Sequence of chain 1.E:
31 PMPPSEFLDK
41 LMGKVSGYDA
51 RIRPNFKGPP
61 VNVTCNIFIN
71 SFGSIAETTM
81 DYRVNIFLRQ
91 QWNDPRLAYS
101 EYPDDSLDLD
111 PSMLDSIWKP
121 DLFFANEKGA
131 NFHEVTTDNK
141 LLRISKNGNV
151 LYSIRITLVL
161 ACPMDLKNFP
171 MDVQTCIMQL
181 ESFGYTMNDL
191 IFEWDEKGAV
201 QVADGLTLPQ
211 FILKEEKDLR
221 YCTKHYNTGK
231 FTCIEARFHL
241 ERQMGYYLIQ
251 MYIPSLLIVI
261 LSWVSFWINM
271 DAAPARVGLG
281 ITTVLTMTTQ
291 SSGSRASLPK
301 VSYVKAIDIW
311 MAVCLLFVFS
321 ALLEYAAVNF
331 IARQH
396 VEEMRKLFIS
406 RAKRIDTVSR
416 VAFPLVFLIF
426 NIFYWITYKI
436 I

A small-molecule ligand and the protein it binds are described below.
Small molecule (SMILES): NCCCC(=O)O

Sequence of chain 1.D:
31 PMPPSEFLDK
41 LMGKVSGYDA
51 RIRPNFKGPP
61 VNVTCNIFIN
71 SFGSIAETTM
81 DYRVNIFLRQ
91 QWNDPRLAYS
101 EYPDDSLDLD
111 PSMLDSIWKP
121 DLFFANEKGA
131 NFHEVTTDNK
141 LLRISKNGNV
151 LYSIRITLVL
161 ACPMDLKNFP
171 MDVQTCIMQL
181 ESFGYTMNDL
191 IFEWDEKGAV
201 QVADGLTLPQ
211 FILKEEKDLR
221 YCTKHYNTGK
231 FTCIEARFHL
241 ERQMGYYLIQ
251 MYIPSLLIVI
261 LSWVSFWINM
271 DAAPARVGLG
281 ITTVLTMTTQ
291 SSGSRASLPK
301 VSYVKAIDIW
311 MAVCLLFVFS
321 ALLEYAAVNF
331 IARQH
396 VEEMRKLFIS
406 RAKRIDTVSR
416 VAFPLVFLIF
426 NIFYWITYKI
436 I

Binding-site contacts:
Ligand atom C contacts residue THR228 of chain 1.E at 4.1 Å.
Ligand atom CG contacts residue LEU141 of chain 1.D at 3.9 Å (hydrophobic).
Ligand atom N contacts residue GLU181 of chain 1.E at 3.4 Å (salt-bridge).
Ligand atom N contacts residue PHE87 of chain 1.D at 4.4 Å.
Ligand atom N contacts residue TYR226 of chain 1.E at 3.4 Å.
Ligand atom OXT contacts residue SER153 of chain 1.D at 3.9 Å.
Ligand atom CB contacts residue PHE183 of chain 1.E at 3.4 Å (hydrophobic).
Ligand atom N contacts residue PHE183 of chain 1.E at 4.3 Å.
Ligand atom N contacts residue PHE231 of chain 1.E at 4.0 Å.
Ligand atom CG contacts residue PHE231 of chain 1.E at 4.4 Å (hydrophobic).
Ligand atom O contacts residue PHE87 of chain 1.D at 3.3 Å.
Ligand atom CB contacts residue PHE231 of chain 1.E at 3.6 Å (hydrophobic).
Ligand atom N contacts residue SER182 of chain 1.E at 3.4 Å (h-bond).
Ligand atom OXT contacts residue THR228 of chain 1.E at 2.9 Å (h-bond).
Ligand atom OXT contacts residue ARG89 of chain 1.D at 3.6 Å (salt-bridge).
Ligand atom CD contacts residue TYR226 of chain 1.E at 3.7 Å (hydrophobic).
Ligand atom O contacts residue SER153 of chain 1.D at 3.3 Å (h-bond).
Ligand atom CD contacts residue PHE123 of chain 1.E at 4.3 Å (hydrophobic).
Ligand atom CD contacts residue PHE231 of chain 1.E at 4.5 Å (hydrophobic).
Ligand atom C contacts residue LEU141 of chain 1.D at 4.2 Å (hydrophobic).
Ligand atom C contacts residue ARG89 of chain 1.D at 3.7 Å.
Ligand atom CD contacts residue PHE183 of chain 1.E at 3.8 Å (hydrophobic).
Ligand atom OXT contacts residue LEU141 of chain 1.D at 3.8 Å.
Ligand atom C contacts residue PHE87 of chain 1.D at 4.4 Å (hydrophobic).
Ligand atom N contacts residue PHE123 of chain 1.E at 3.8 Å.
Ligand atom CD contacts residue SER182 of chain 1.E at 4.5 Å.
Ligand atom CD contacts residue PHE87 of chain 1.D at 3.6 Å (hydrophobic).
Ligand atom O contacts residue ARG89 of chain 1.D at 3.0 Å (salt-bridge).
Ligand atom CG contacts residue PHE183 of chain 1.E at 3.6 Å (hydrophobic).
Ligand atom OXT contacts residue PHE231 of chain 1.E at 4.2 Å.
Ligand atom CG contacts residue SER153 of chain 1.D at 3.9 Å.
Ligand atom CB contacts residue TYR226 of chain 1.E at 4.4 Å (hydrophobic).
Ligand atom C contacts residue SER153 of chain 1.D at 3.4 Å.